Binding-site contacts:
Ligand atom O5 contacts residue ASN717 of chain 1.B at 2.4 Å (h-bond).
Ligand atom C2 contacts residue ASN717 of chain 1.B at 2.4 Å.
Ligand atom C3 contacts residue ASN717 of chain 1.B at 3.8 Å.
Ligand atom C5 contacts residue LEU922 of chain 1.B at 3.8 Å (hydrophobic).
Ligand atom C1 contacts residue ASN717 of chain 1.B at 1.4 Å.
Ligand atom O4 contacts residue LEU922 of chain 1.B at 3.8 Å.
Ligand atom C4 contacts residue LEU922 of chain 1.B at 4.4 Å (hydrophobic).
Ligand atom C6 contacts residue GLN926 of chain 1.B at 3.6 Å.
Ligand atom O5 contacts residue GLN926 of chain 1.B at 4.5 Å.
Ligand atom C7 contacts residue ASN717 of chain 1.B at 3.5 Å.
Ligand atom C5 contacts residue GLN926 of chain 1.B at 4.2 Å.
Ligand atom O7 contacts residue GLN1071 of chain 1.B at 3.9 Å.
Ligand atom O7 contacts residue ASN717 of chain 1.B at 3.8 Å.
Ligand atom C7 contacts residue GLN1071 of chain 1.B at 4.5 Å.
Ligand atom C6 contacts residue LEU922 of chain 1.B at 4.0 Å (hydrophobic).
Ligand atom C4 contacts residue ASN717 of chain 1.B at 4.2 Å.
Ligand atom C5 contacts residue ASN717 of chain 1.B at 3.7 Å.
Ligand atom N2 contacts residue ASN717 of chain 1.B at 2.9 Å (h-bond).
Ligand atom C8 contacts residue ASN717 of chain 1.B at 4.1 Å.

A small-molecule ligand and the protein it binds are described below.
Small molecule (SMILES): CC(=O)N[C@@H]1[C@@H](O)[C@H](O)[C@@H](CO)O[C@H]1O

Sequence of chain 1.B:
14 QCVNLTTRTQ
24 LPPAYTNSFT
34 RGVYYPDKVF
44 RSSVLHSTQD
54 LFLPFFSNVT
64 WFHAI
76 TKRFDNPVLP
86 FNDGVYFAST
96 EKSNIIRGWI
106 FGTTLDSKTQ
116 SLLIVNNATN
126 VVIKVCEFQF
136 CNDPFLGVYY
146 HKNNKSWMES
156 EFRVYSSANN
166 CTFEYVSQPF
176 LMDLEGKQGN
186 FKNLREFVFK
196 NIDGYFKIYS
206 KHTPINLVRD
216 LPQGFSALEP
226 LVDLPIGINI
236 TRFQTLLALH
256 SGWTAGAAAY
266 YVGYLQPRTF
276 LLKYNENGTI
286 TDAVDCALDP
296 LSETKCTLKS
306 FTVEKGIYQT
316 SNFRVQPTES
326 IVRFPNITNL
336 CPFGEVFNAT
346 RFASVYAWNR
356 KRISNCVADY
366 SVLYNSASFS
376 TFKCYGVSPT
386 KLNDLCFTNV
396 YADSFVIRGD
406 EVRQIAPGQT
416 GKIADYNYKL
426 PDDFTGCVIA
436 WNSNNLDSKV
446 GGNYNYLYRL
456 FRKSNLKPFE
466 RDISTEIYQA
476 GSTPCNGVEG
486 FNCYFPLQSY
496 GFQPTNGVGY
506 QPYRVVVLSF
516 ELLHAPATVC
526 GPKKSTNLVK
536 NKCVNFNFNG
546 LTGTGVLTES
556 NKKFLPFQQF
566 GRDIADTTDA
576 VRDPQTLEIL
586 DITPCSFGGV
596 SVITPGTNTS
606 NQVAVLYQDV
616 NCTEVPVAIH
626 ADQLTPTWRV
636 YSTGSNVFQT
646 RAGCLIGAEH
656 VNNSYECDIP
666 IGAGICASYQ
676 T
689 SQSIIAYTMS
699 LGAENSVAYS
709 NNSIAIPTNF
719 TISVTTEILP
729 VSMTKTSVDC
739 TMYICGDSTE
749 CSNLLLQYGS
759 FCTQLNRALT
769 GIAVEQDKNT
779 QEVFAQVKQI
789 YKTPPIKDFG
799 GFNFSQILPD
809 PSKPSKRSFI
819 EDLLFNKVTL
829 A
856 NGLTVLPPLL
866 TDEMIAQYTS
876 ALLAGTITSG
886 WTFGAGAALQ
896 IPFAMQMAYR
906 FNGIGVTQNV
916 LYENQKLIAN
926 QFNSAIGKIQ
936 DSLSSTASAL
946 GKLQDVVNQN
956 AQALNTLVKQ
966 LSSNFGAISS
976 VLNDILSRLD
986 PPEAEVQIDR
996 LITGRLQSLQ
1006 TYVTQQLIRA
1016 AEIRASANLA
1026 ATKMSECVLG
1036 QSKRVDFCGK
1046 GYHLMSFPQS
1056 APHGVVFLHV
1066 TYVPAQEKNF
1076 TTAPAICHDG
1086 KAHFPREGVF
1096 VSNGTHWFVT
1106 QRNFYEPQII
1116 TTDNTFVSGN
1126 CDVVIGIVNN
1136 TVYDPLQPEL